Sequence of chain 2.A:
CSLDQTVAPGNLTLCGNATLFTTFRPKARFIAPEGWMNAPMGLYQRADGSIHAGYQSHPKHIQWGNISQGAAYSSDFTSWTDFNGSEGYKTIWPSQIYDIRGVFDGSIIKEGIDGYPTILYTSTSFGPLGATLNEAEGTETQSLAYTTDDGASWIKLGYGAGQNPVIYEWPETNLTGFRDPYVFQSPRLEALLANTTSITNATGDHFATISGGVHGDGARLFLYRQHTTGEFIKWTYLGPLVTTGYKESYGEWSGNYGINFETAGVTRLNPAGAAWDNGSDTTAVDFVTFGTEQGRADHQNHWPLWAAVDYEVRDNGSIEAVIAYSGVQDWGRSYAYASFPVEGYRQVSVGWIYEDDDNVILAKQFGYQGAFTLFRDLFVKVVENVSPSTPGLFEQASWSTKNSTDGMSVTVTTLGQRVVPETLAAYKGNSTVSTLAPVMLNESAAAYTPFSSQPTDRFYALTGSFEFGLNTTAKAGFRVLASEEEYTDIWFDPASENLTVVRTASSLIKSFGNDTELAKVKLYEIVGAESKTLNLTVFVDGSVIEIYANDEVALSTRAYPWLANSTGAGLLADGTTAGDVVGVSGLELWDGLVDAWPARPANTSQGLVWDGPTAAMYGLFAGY

A small-molecule ligand and the protein it binds are described below.
Small molecule (SMILES): CC(=O)N[C@@H]1[C@@H](O)[C@H](O)[C@@H](CO)O[C@H]1O

Binding-site contacts:
Ligand atom O5 contacts residue ASN215 of chain 2.A at 2.4 Å (h-bond).
Ligand atom C7 contacts residue ASN215 of chain 2.A at 3.8 Å.
Ligand atom C5 contacts residue ASN215 of chain 2.A at 3.7 Å.
Ligand atom C3 contacts residue ASN215 of chain 2.A at 3.8 Å.
Ligand atom O5 contacts residue THR214 of chain 2.A at 4.4 Å.
Ligand atom C1 contacts residue ASN215 of chain 2.A at 1.4 Å.
Ligand atom O7 contacts residue ASN215 of chain 2.A at 4.0 Å.
Ligand atom C2 contacts residue ASN215 of chain 2.A at 2.4 Å.
Ligand atom C4 contacts residue ASN215 of chain 2.A at 4.0 Å.
Ligand atom C6 contacts residue ASN215 of chain 2.A at 4.5 Å.
Ligand atom N2 contacts residue ASN215 of chain 2.A at 3.1 Å (h-bond).